Binding-site contacts:
Ligand atom O3' contacts residue ALA277 of chain 1.A at 3.6 Å.
Ligand atom O3 contacts residue TRP417 of chain 1.A at 3.5 Å.
Ligand atom O2 contacts residue TRP417 of chain 1.A at 3.0 Å (h-bond).
Ligand atom O2' contacts residue TYR127 of chain 1.A at 3.6 Å.
Ligand atom O2 contacts residue GLY280 of chain 1.A at 3.2 Å (h-bond).
Ligand atom O7' contacts residue GLU481 of chain 1.A at 2.8 Å (salt-bridge).
Ligand atom C6 contacts residue PHE123 of chain 1.A at 3.4 Å (hydrophobic).
Ligand atom C6' contacts residue PHE123 of chain 1.A at 3.6 Å (hydrophobic).
Ligand atom C4 contacts residue ASP130 of chain 1.A at 3.5 Å.
Ligand atom O4 contacts residue GLN177 of chain 1.A at 2.9 Å (h-bond).
Ligand atom O7' contacts residue ARG122 of chain 1.A at 3.1 Å (salt-bridge).
Ligand atom O4' contacts residue GLU249 of chain 1.A at 2.6 Å (salt-bridge).
Ligand atom C5' contacts residue ASP282 of chain 1.A at 3.5 Å.
Ligand atom O4 contacts residue ASP130 of chain 1.A at 2.6 Å (salt-bridge).
Ligand atom O2' contacts residue GLN177 of chain 1.A at 3.6 Å (h-bond).
Ligand atom C1 contacts residue TYR482 of chain 1.A at 3.4 Å (hydrophobic).
Ligand atom O7' contacts residue TYR482 of chain 1.A at 3.3 Å.
Ligand atom O2 contacts residue GLN416 of chain 1.A at 3.4 Å (h-bond).
Ligand atom O3' contacts residue ARG175 of chain 1.A at 2.8 Å (salt-bridge).
Ligand atom C7' contacts residue GLU481 of chain 1.A at 3.4 Å.
Ligand atom C7 contacts residue ASP130 of chain 1.A at 3.3 Å.
Ligand atom O2' contacts residue ASN166 of chain 1.A at 2.9 Å (h-bond).
Ligand atom O3 contacts residue TRP129 of chain 1.A at 3.1 Å (h-bond).
Ligand atom O2 contacts residue ASP282 of chain 1.A at 2.7 Å (salt-bridge).
Ligand atom C4' contacts residue GLU249 of chain 1.A at 3.5 Å.
Ligand atom O3 contacts residue GLY280 of chain 1.A at 2.8 Å (h-bond).
Ligand atom C7 contacts residue TYR127 of chain 1.A at 3.7 Å (hydrophobic).
Ligand atom O4 contacts residue TRP129 of chain 1.A at 3.3 Å (h-bond).
Ligand atom N1' contacts residue ASP282 of chain 1.A at 2.9 Å (salt-bridge).
Ligand atom O4' contacts residue ARG247 of chain 1.A at 2.8 Å (salt-bridge).
Ligand atom C3' contacts residue ASP282 of chain 1.A at 3.7 Å.
Ligand atom O3' contacts residue TYR172 of chain 1.A at 3.5 Å.
Ligand atom O3' contacts residue ASN166 of chain 1.A at 2.7 Å (h-bond).
Ligand atom C1' contacts residue ASP282 of chain 1.A at 3.7 Å.
Ligand atom O3 contacts residue TRP490 of chain 1.A at 3.6 Å.
Ligand atom O7 contacts residue PHE488 of chain 1.A at 3.3 Å.
Ligand atom C7' contacts residue SER250 of chain 1.A at 3.6 Å.
Ligand atom C2 contacts residue ASP282 of chain 1.A at 3.6 Å.
Ligand atom O7 contacts residue ASP130 of chain 1.A at 2.6 Å (salt-bridge).
Ligand atom O4' contacts residue ARG175 of chain 1.A at 3.5 Å (salt-bridge).

Sequence of chain 1.A:
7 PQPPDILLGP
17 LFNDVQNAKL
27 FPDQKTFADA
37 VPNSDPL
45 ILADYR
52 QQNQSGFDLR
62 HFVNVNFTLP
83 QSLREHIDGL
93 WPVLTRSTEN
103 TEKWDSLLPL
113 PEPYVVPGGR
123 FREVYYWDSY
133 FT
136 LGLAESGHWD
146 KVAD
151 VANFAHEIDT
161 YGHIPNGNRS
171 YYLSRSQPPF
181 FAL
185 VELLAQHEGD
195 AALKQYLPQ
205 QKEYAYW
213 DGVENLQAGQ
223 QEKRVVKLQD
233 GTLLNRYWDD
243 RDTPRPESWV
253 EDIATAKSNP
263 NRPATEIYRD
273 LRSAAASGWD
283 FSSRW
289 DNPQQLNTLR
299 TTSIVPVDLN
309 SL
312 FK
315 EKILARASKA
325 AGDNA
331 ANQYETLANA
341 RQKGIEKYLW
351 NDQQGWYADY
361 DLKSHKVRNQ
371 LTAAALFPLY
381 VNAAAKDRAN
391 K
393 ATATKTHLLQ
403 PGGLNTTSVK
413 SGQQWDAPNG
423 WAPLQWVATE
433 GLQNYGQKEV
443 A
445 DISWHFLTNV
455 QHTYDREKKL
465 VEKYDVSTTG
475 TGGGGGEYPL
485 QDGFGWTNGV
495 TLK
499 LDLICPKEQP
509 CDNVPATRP

This small molecule binds to this protein.
Small molecule (SMILES): OCC1=C[C@H](N[C@H]2C[C@H](CO)[C@@H](O)[C@H](O)[C@H]2O)[C@H](O)[C@@H](O)[C@@H]1O